Sequence of chain 1.M:
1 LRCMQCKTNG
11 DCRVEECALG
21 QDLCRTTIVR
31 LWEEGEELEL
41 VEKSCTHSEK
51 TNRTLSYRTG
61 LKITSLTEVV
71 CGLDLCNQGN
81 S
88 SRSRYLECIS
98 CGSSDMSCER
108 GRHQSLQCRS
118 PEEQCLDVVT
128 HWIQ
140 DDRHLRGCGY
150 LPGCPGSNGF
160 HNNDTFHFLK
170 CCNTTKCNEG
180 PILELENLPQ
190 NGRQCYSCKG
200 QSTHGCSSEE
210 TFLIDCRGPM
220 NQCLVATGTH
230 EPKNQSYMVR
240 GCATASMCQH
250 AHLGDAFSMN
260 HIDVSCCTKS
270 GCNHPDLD

This protein binds this small molecule.
Small molecule (SMILES): CC(=O)N[C@H]1[C@H](O[C@H]2[C@H](O)[C@@H](NC(C)=O)CO[C@@H]2CO)O[C@H](CO)[C@@H](O[C@@H]2O[C@H](CO[C@H]3O[C@H](CO)[C@@H](O)[C@H](O)[C@@H]3O)[C@@H](O)[C@H](O[C@H]3O[C@H](CO)[C@@H](O)[C@H](O)[C@@H]3O)[C@@H]2O)[C@@H]1O

Binding-site contacts:
Ligand atom O6 contacts residue GLN131 of chain 1.M at 4.5 Å.
Ligand atom C7 contacts residue ASN162 of chain 1.M at 3.3 Å.
Ligand atom C5 contacts residue ASN162 of chain 1.M at 3.7 Å.
Ligand atom C6 contacts residue ILE130 of chain 1.M at 4.0 Å (hydrophobic).
Ligand atom C8 contacts residue ASN162 of chain 1.M at 3.9 Å.
Ligand atom O7 contacts residue ASN162 of chain 1.M at 4.2 Å.
Ligand atom C7 contacts residue PHE211 of chain 1.M at 3.4 Å (hydrophobic).
Ligand atom C2 contacts residue ASN162 of chain 1.M at 2.3 Å.
Ligand atom N2 contacts residue PHE211 of chain 1.M at 3.5 Å.
Ligand atom N2 contacts residue ASN162 of chain 1.M at 2.3 Å (h-bond).
Ligand atom C1 contacts residue ASN162 of chain 1.M at 1.4 Å.
Ligand atom O7 contacts residue PHE211 of chain 1.M at 3.3 Å.
Ligand atom C8 contacts residue PHE211 of chain 1.M at 4.0 Å (hydrophobic).
Ligand atom C4 contacts residue ASN162 of chain 1.M at 4.2 Å.
Ligand atom O5 contacts residue ASN162 of chain 1.M at 2.4 Å (h-bond).
Ligand atom C3 contacts residue ASN162 of chain 1.M at 3.5 Å.